Sequence of chain 1.D:
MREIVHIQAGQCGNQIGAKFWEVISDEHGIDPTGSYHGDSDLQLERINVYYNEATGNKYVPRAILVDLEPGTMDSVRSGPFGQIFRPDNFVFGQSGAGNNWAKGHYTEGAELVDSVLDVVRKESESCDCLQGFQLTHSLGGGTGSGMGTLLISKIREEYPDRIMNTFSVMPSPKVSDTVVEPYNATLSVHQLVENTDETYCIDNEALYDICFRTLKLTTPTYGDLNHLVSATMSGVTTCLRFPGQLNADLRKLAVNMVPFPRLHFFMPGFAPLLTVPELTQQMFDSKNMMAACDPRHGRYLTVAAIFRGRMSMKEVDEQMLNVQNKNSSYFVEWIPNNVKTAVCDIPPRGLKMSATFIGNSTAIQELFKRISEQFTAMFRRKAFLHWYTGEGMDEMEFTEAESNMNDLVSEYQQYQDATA

Sequence of chain 1.C:
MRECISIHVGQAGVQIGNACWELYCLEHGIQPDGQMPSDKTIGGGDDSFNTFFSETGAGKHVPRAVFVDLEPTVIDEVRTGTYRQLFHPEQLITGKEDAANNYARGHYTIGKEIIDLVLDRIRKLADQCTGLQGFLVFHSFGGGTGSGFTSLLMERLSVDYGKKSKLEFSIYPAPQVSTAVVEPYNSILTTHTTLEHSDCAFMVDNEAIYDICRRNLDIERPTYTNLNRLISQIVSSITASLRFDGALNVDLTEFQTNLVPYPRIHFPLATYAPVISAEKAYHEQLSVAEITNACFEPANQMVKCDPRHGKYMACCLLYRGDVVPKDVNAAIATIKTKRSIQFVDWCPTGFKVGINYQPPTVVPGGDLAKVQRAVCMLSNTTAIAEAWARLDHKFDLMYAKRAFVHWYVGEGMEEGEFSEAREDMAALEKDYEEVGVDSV

This small molecule binds to this protein.
Small molecule (SMILES): CCNc1nc2c(c(N3CC(=O)Nc4cc(OC)ccc43)n1)CCC2

Binding-site contacts:
Ligand atom C23 contacts residue THR179 of chain 1.C at 3.5 Å.
Ligand atom C02 contacts residue LEU246 of chain 1.D at 3.7 Å (hydrophobic).
Ligand atom C19 contacts residue ASN256 of chain 1.D at 3.8 Å.
Ligand atom C10 contacts residue LEU240 of chain 1.D at 3.6 Å (hydrophobic).
Ligand atom C15 contacts residue ALA315 of chain 1.D at 3.5 Å (hydrophobic).
Ligand atom C10 contacts residue LEU253 of chain 1.D at 3.5 Å (hydrophobic).
Ligand atom C23 contacts residue ASN256 of chain 1.D at 3.3 Å.
Ligand atom C12 contacts residue CYS239 of chain 1.D at 3.8 Å (hydrophobic).
Ligand atom C15 contacts residue ALA352 of chain 1.D at 3.8 Å (hydrophobic).
Ligand atom N25 contacts residue ASN256 of chain 1.D at 3.6 Å.
Ligand atom C14 contacts residue LEU246 of chain 1.D at 3.6 Å (hydrophobic).
Ligand atom N06 contacts residue LEU253 of chain 1.D at 3.4 Å.
Ligand atom C14 contacts residue ALA314 of chain 1.D at 3.8 Å (hydrophobic).
Ligand atom N25 contacts residue THR179 of chain 1.C at 2.8 Å (h-bond).
Ligand atom C20 contacts residue ASN256 of chain 1.D at 3.3 Å.
Ligand atom N06 contacts residue ALA248 of chain 1.D at 3.3 Å.
Ligand atom O21 contacts residue LYS350 of chain 1.D at 3.1 Å.
Ligand atom C05 contacts residue LEU253 of chain 1.D at 3.7 Å (hydrophobic).
Ligand atom N08 contacts residue CYS239 of chain 1.D at 3.7 Å.
Ligand atom N08 contacts residue ALA248 of chain 1.D at 3.4 Å.
Ligand atom C03 contacts residue LYS252 of chain 1.D at 3.6 Å.
Ligand atom C19 contacts residue MET257 of chain 1.D at 3.5 Å (hydrophobic).
Ligand atom C16 contacts residue ILE316 of chain 1.D at 3.5 Å (hydrophobic).
Ligand atom C22 contacts residue ASN256 of chain 1.D at 3.7 Å.
Ligand atom C09 contacts residue ASP249 of chain 1.D at 3.6 Å.
Ligand atom C09 contacts residue LEU253 of chain 1.D at 3.6 Å (hydrophobic).
Ligand atom C22 contacts residue ASN348 of chain 1.D at 3.4 Å.
Ligand atom N11 contacts residue CYS239 of chain 1.D at 3.4 Å (h-bond).
Ligand atom O01 contacts residue LEU246 of chain 1.D at 3.3 Å.
Ligand atom C07 contacts residue ALA248 of chain 1.D at 3.5 Å (hydrophobic).
Ligand atom C20 contacts residue LYS350 of chain 1.D at 3.3 Å.
Ligand atom C13 contacts residue LEU246 of chain 1.D at 3.5 Å (hydrophobic).
Ligand atom C24 contacts residue ASN256 of chain 1.D at 3.6 Å.
Ligand atom C07 contacts residue CYS239 of chain 1.D at 3.8 Å (hydrophobic).
Ligand atom C23 contacts residue LYS350 of chain 1.D at 3.4 Å.
Ligand atom C24 contacts residue THR179 of chain 1.C at 3.6 Å.
Ligand atom C09 contacts residue ALA248 of chain 1.D at 3.8 Å (hydrophobic).
Ligand atom C16 contacts residue ALA315 of chain 1.D at 3.8 Å (hydrophobic).
Ligand atom C22 contacts residue LYS350 of chain 1.D at 3.7 Å.
Ligand atom C22 contacts residue VAL313 of chain 1.D at 3.6 Å (hydrophobic).